Sequence of chain 2.A:
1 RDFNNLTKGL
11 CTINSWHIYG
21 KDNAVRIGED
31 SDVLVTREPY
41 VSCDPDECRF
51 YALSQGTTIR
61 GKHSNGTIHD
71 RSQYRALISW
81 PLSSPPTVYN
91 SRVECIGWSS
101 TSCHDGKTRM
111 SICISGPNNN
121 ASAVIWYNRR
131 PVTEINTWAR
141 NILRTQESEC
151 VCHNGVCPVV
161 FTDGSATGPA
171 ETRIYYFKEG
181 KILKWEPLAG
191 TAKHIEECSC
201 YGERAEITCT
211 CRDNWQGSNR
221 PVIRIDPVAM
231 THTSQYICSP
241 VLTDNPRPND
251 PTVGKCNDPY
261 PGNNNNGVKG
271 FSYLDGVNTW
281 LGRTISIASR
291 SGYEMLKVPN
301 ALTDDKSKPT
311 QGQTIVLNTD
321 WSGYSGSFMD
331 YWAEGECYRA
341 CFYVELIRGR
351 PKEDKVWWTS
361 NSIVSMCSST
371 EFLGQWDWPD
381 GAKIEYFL

Binding-site contacts:
Ligand atom O2 contacts residue ASN249 of chain 2.A at 2.9 Å (h-bond).
Ligand atom O2 contacts residue GLY312 of chain 2.A at 3.0 Å.
Ligand atom O6 contacts residue MAN1 of chain 1.C at 2.4 Å (h-bond).
Ligand atom N2 contacts residue ASN120 of chain 1.A at 2.9 Å (h-bond).
Ligand atom O3 contacts residue GLY312 of chain 2.A at 3.0 Å (h-bond).
Ligand atom O4 contacts residue ILE287 of chain 2.A at 3.4 Å.
Ligand atom C6 contacts residue ILE285 of chain 2.A at 3.4 Å (hydrophobic).
Ligand atom O6 contacts residue ASP250 of chain 2.A at 2.5 Å (salt-bridge).
Ligand atom O5 contacts residue GLN375 of chain 2.A at 3.4 Å (h-bond).
Ligand atom O4 contacts residue GLU294 of chain 2.A at 2.8 Å (salt-bridge).
Ligand atom O3 contacts residue LEU296 of chain 2.A at 3.6 Å.
Ligand atom C6 contacts residue LEU373 of chain 2.A at 3.5 Å (hydrophobic).
Ligand atom O6 contacts residue GLN375 of chain 2.A at 3.0 Å.
Ligand atom O3 contacts residue ASN249 of chain 2.A at 2.8 Å (h-bond).
Ligand atom O3 contacts residue ASP250 of chain 2.A at 2.8 Å (salt-bridge).
Ligand atom C4 contacts residue GLU294 of chain 2.A at 3.5 Å.
Ligand atom C1 contacts residue ASN120 of chain 1.A at 1.4 Å.
Ligand atom O6 contacts residue ILE285 of chain 2.A at 2.9 Å (h-bond).
Ligand atom O5 contacts residue ASN120 of chain 1.A at 2.4 Å (h-bond).
Ligand atom O4 contacts residue ARG247 of chain 2.A at 3.2 Å (salt-bridge).
Ligand atom C6 contacts residue THR310 of chain 2.A at 3.7 Å.
Ligand atom C3 contacts residue GLY312 of chain 2.A at 3.2 Å.
Ligand atom O4 contacts residue GLY312 of chain 2.A at 3.7 Å.
Ligand atom C5 contacts residue ASN120 of chain 1.A at 3.7 Å.
Ligand atom O3 contacts residue GLN311 of chain 2.A at 3.4 Å.
Ligand atom C2 contacts residue ASN120 of chain 1.A at 2.4 Å.
Ligand atom O5 contacts residue ASP250 of chain 2.A at 3.5 Å (salt-bridge).
Ligand atom C3 contacts residue GLU294 of chain 2.A at 3.3 Å.
Ligand atom O6 contacts residue LYS308 of chain 2.A at 3.4 Å (salt-bridge).
Ligand atom O2 contacts residue LEU296 of chain 2.A at 3.3 Å.
Ligand atom C6 contacts residue ASP250 of chain 2.A at 3.5 Å.
Ligand atom O3 contacts residue ARG283 of chain 2.A at 3.0 Å (salt-bridge).
Ligand atom O6 contacts residue THR310 of chain 2.A at 3.7 Å.
Ligand atom C8 contacts residue GLN311 of chain 2.A at 3.8 Å.
Ligand atom C3 contacts residue ASN120 of chain 1.A at 3.7 Å.
Ligand atom C6 contacts residue PRO309 of chain 2.A at 3.5 Å (hydrophobic).
Ligand atom O5 contacts residue GLY374 of chain 2.A at 3.2 Å.
Ligand atom C7 contacts residue ASN120 of chain 1.A at 3.7 Å.
Ligand atom C6 contacts residue MAN1 of chain 1.C at 2.9 Å.
Ligand atom O3 contacts residue GLU294 of chain 2.A at 2.7 Å (salt-bridge).

Sequence of chain 1.A:
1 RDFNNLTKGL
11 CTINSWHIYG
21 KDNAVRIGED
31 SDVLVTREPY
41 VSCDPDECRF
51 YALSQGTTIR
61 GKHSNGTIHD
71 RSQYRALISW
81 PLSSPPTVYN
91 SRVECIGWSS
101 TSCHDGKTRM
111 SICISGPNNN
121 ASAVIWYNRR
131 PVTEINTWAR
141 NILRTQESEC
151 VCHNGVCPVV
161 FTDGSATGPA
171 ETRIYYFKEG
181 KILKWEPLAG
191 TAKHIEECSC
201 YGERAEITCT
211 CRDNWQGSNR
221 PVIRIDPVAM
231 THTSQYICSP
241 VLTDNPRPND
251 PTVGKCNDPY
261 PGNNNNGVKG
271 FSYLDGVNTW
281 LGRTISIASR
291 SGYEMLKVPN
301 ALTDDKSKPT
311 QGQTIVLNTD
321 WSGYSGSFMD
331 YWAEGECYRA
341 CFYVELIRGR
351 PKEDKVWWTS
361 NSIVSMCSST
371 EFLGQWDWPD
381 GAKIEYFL

This small molecule binds to this protein.
Small molecule (SMILES): CC(=O)N[C@H]1[C@H](O[C@H]2[C@H](O)[C@@H](NC(C)=O)CO[C@@H]2CO)O[C@H](CO)[C@@H](O[C@@H]2O[C@H](CO)[C@@H](O)[C@H](O[C@H]3O[C@H](CO)[C@@H](O)[C@H](O)[C@@H]3O[C@H]3O[C@H](CO)[C@@H](O)[C@H](O)[C@@H]3O[C@H]3O[C@H](CO)[C@@H](O)[C@H](O)[C@@H]3O)[C@@H]2O)[C@@H]1O